A small-molecule ligand and the protein it binds are described below.
Small molecule (SMILES): CC(=O)N[C@H]1[C@H](O[C@H]2[C@H](O)[C@@H](NC(C)=O)CO[C@@H]2CO[C@@H]2O[C@@H](C)[C@@H](O)[C@@H](O)[C@@H]2O)O[C@H](CO)[C@@H](O[C@@H]2O[C@H](CO[C@H]3O[C@H](CO)[C@@H](O)[C@H](O)[C@@H]3O)[C@@H](O)[C@H](O)[C@@H]2O)[C@@H]1O

Sequence of chain 2.A:
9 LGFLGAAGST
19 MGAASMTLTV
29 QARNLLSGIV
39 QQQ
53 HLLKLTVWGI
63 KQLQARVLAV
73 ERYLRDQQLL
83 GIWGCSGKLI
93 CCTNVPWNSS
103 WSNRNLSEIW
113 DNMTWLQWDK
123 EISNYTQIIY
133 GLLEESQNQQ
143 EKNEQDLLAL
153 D

Binding-site contacts:
Ligand atom C5 contacts residue ASN126 of chain 2.A at 4.2 Å.
Ligand atom C6 contacts residue ASN126 of chain 2.A at 3.9 Å.
Ligand atom O7 contacts residue ASN126 of chain 2.A at 3.1 Å (h-bond).
Ligand atom C5 contacts residue ASN126 of chain 2.A at 3.6 Å.
Ligand atom C8 contacts residue LYS122 of chain 2.A at 4.0 Å.
Ligand atom O5 contacts residue ASN126 of chain 2.A at 4.0 Å.
Ligand atom O5 contacts residue ASN126 of chain 2.A at 2.4 Å (h-bond).
Ligand atom C7 contacts residue ASN126 of chain 2.A at 3.2 Å.
Ligand atom N2 contacts residue ASN126 of chain 2.A at 2.9 Å (h-bond).
Ligand atom C8 contacts residue ASN126 of chain 2.A at 4.4 Å.
Ligand atom C4 contacts residue ASN126 of chain 2.A at 4.3 Å.
Ligand atom C3 contacts residue ASN126 of chain 2.A at 3.8 Å.
Ligand atom C2 contacts residue ASN126 of chain 2.A at 2.5 Å.
Ligand atom C1 contacts residue ASN126 of chain 2.A at 1.4 Å.